Binding-site contacts:
Ligand atom C1 contacts residue TYR323 of chain 1.B at 3.2 Å (hydrophobic).
Ligand atom C2 contacts residue ARG115 of chain 1.B at 3.9 Å.
Ligand atom C2 contacts residue TYR323 of chain 1.B at 3.3 Å (hydrophobic).
Ligand atom C5 contacts residue TYR323 of chain 1.B at 3.6 Å (hydrophobic).
Ligand atom CA contacts residue ASN116 of chain 1.B at 3.5 Å.
Ligand atom CD contacts residue SER114 of chain 1.B at 3.3 Å.
Ligand atom OG2 contacts residue HIS162 of chain 1.D at 4.1 Å.
Ligand atom N2 contacts residue TYR323 of chain 1.B at 3.9 Å.
Ligand atom O52 contacts residue GLN328 of chain 1.B at 3.6 Å.
Ligand atom O52 contacts residue TYR323 of chain 1.B at 2.8 Å (h-bond).
Ligand atom N2 contacts residue ARG115 of chain 1.B at 3.5 Å.
Ligand atom N1 contacts residue ASN116 of chain 1.B at 3.0 Å (h-bond).
Ligand atom C3 contacts residue VAL119 of chain 1.B at 4.0 Å (hydrophobic).
Ligand atom OD2 contacts residue ALA205 of chain 1.B at 3.6 Å.
Ligand atom OD1 contacts residue SER114 of chain 1.B at 3.4 Å (h-bond).
Ligand atom C4 contacts residue GLN328 of chain 1.B at 3.3 Å.
Ligand atom OG1 contacts residue TYR323 of chain 1.B at 4.0 Å.
Ligand atom OD2 contacts residue SER114 of chain 1.B at 2.8 Å (h-bond).
Ligand atom C4 contacts residue TYR323 of chain 1.B at 3.6 Å (hydrophobic).
Ligand atom O51 contacts residue LYS331 of chain 1.B at 2.6 Å (salt-bridge).
Ligand atom N4 contacts residue SER29 of chain 1.B at 3.2 Å (h-bond).
Ligand atom OG1 contacts residue HIS162 of chain 1.D at 2.5 Å (h-bond).
Ligand atom C1 contacts residue ARG115 of chain 1.B at 4.0 Å.
Ligand atom C3 contacts residue TYR323 of chain 1.B at 4.0 Å (hydrophobic).
Ligand atom OD1 contacts residue ARG115 of chain 1.B at 3.3 Å (salt-bridge).
Ligand atom O52 contacts residue LYS331 of chain 1.B at 4.0 Å.
Ligand atom O51 contacts residue VAL119 of chain 1.B at 4.1 Å.
Ligand atom N1 contacts residue ARG115 of chain 1.B at 3.9 Å.
Ligand atom O51 contacts residue GLN328 of chain 1.B at 3.5 Å.
Ligand atom C contacts residue ASN116 of chain 1.B at 3.4 Å.
Ligand atom CD contacts residue ARG115 of chain 1.B at 4.2 Å.
Ligand atom C5 contacts residue LYS331 of chain 1.B at 3.6 Å.
Ligand atom C2 contacts residue ASN116 of chain 1.B at 4.2 Å.
Ligand atom N4 contacts residue GLN328 of chain 1.B at 2.8 Å (h-bond).
Ligand atom C2 contacts residue VAL119 of chain 1.B at 4.0 Å (hydrophobic).
Ligand atom C5 contacts residue GLN328 of chain 1.B at 3.6 Å.
Ligand atom C1 contacts residue ASN116 of chain 1.B at 4.1 Å.
Ligand atom N2 contacts residue ASN116 of chain 1.B at 2.9 Å (h-bond).
Ligand atom C contacts residue ARG115 of chain 1.B at 3.8 Å.
Ligand atom CG contacts residue HIS162 of chain 1.D at 3.6 Å.

Sequence of chain 1.D:
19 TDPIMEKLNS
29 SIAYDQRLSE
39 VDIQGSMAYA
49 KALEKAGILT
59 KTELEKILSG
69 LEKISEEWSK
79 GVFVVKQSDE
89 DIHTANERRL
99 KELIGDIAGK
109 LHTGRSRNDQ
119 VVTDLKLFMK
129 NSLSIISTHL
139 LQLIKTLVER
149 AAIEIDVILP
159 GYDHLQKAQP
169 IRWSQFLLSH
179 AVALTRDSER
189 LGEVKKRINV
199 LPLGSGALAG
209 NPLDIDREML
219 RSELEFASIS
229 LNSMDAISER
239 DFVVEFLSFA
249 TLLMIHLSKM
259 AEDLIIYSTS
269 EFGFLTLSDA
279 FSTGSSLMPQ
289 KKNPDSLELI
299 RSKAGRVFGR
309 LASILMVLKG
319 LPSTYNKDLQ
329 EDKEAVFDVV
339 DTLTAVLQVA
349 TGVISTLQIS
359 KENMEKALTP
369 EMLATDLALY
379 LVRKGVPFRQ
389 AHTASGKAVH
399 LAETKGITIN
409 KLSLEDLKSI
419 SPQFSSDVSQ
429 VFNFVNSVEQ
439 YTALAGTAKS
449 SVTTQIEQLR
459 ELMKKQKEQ

Sequence of chain 1.C:
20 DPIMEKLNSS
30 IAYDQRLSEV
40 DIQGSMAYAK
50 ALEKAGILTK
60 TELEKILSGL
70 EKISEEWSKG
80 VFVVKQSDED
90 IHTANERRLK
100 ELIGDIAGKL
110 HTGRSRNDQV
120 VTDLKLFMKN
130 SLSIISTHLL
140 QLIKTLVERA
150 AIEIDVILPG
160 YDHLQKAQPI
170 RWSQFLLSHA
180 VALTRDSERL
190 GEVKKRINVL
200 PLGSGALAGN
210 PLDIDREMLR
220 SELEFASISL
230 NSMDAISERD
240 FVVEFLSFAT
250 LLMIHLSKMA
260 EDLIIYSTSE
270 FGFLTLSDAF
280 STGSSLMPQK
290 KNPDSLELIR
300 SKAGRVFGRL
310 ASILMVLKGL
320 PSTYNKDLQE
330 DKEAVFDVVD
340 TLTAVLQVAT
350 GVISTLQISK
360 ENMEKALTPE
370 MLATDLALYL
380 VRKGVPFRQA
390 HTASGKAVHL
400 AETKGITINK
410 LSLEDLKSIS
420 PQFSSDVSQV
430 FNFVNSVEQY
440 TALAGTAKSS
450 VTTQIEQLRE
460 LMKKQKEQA

The small molecule below binds the protein below.
Small molecule (SMILES): [H]/N=C(/NCCC[C@H](N)C(=O)O)NC(CC(=O)O)C(=O)O

Sequence of chain 1.B:
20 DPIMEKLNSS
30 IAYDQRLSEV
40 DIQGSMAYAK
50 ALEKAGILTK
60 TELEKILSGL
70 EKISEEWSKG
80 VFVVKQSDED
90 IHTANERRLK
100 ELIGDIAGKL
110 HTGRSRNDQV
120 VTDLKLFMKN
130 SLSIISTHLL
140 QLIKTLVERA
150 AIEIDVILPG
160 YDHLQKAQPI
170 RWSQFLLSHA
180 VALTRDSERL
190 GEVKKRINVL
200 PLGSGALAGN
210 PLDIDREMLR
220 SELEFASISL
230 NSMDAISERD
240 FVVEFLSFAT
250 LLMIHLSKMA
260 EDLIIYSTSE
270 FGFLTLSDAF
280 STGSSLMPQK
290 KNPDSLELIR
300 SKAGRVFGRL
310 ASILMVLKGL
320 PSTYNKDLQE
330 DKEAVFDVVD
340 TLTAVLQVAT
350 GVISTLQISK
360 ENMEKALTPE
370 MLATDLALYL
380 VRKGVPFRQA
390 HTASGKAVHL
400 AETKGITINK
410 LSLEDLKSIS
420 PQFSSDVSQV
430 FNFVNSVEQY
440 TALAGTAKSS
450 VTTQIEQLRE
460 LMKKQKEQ